Sequence of chain 1.D:
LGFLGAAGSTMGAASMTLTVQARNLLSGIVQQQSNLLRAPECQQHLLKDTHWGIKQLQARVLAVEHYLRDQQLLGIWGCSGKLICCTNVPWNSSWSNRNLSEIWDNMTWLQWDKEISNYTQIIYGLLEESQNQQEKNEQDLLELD

This protein binds this small molecule.
Small molecule (SMILES): CC(=O)N[C@@H]1[C@@H](O)[C@H](O)[C@@H](CO)O[C@H]1O

Binding-site contacts:
Ligand atom O5 contacts residue ASN118 of chain 1.D at 2.5 Å (h-bond).
Ligand atom C5 contacts residue ASN118 of chain 1.D at 3.8 Å.
Ligand atom C1 contacts residue ASN118 of chain 1.D at 1.5 Å.
Ligand atom C8 contacts residue ASN118 of chain 1.D at 3.7 Å.
Ligand atom C7 contacts residue SER117 of chain 1.D at 4.3 Å.
Ligand atom C8 contacts residue TYR119 of chain 1.D at 4.1 Å (hydrophobic).
Ligand atom N2 contacts residue ASN118 of chain 1.D at 2.9 Å (h-bond).
Ligand atom C8 contacts residue GLU115 of chain 1.D at 3.1 Å.
Ligand atom C8 contacts residue ILE116 of chain 1.D at 3.9 Å (hydrophobic).
Ligand atom C8 contacts residue LYS114 of chain 1.D at 3.3 Å.
Ligand atom O7 contacts residue ASN118 of chain 1.D at 3.3 Å (h-bond).
Ligand atom C4 contacts residue ASN118 of chain 1.D at 4.3 Å.
Ligand atom C7 contacts residue ASN118 of chain 1.D at 3.3 Å.
Ligand atom C2 contacts residue ASN118 of chain 1.D at 2.5 Å.
Ligand atom C8 contacts residue SER117 of chain 1.D at 3.5 Å.
Ligand atom C3 contacts residue ASN118 of chain 1.D at 3.9 Å.
Ligand atom C7 contacts residue TYR119 of chain 1.D at 4.4 Å (hydrophobic).
Ligand atom N2 contacts residue SER117 of chain 1.D at 4.1 Å.
Ligand atom O7 contacts residue TYR119 of chain 1.D at 3.3 Å (h-bond).
Ligand atom C7 contacts residue GLU115 of chain 1.D at 4.3 Å.